Sequence of chain 3.A:
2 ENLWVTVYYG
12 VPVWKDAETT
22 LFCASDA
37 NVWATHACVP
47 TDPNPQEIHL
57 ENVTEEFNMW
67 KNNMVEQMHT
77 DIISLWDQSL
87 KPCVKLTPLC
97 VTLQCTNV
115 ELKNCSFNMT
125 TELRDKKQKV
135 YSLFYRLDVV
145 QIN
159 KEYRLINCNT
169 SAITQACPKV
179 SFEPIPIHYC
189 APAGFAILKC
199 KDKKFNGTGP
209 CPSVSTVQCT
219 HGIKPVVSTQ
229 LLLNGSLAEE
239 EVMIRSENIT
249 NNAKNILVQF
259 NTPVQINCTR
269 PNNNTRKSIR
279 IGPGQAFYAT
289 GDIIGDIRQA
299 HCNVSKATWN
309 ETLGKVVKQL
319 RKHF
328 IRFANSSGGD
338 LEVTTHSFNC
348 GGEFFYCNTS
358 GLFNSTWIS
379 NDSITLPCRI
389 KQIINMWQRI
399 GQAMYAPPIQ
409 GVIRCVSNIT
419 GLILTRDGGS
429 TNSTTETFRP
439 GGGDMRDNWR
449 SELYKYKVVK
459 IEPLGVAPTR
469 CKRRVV

Binding-site contacts:
Ligand atom N2 contacts residue ASN416 of chain 3.A at 2.9 Å (h-bond).
Ligand atom O5 contacts residue PRO261 of chain 3.A at 4.3 Å.
Ligand atom O5 contacts residue ASN416 of chain 3.A at 2.3 Å (h-bond).
Ligand atom O6 contacts residue ASN416 of chain 3.A at 3.7 Å.
Ligand atom O7 contacts residue LYS222 of chain 3.A at 4.4 Å.
Ligand atom C5 contacts residue ASN416 of chain 3.A at 3.6 Å.
Ligand atom O7 contacts residue ASN416 of chain 3.A at 4.2 Å.
Ligand atom C3 contacts residue ASN416 of chain 3.A at 3.8 Å.
Ligand atom C7 contacts residue ASN416 of chain 3.A at 3.8 Å.
Ligand atom C6 contacts residue PRO261 of chain 3.A at 4.0 Å (hydrophobic).
Ligand atom O6 contacts residue PRO261 of chain 3.A at 3.2 Å.
Ligand atom C1 contacts residue ASN416 of chain 3.A at 1.4 Å.
Ligand atom C4 contacts residue ASN416 of chain 3.A at 4.2 Å.
Ligand atom C6 contacts residue ASN416 of chain 3.A at 4.3 Å.
Ligand atom C2 contacts residue ASN416 of chain 3.A at 2.5 Å.
Ligand atom C8 contacts residue NAG1 of chain 3.O at 3.6 Å.
Ligand atom C8 contacts residue LYS222 of chain 3.A at 4.3 Å.

This small molecule binds to this protein.
Small molecule (SMILES): CC(=O)N[C@H]1[C@H](O[C@H]2[C@H](O)[C@@H](NC(C)=O)CO[C@@H]2CO)O[C@H](CO)[C@@H](O[C@@H]2O[C@H](CO)[C@@H](O)[C@H](O[C@H]3O[C@H](CO)[C@@H](O)[C@H](O)[C@@H]3O)[C@@H]2O)[C@@H]1O